Binding-site contacts:
Ligand atom C25 contacts residue PHE48 of chain 1.A at 3.5 Å (hydrophobic).
Ligand atom N26 contacts residue PHE48 of chain 1.A at 3.5 Å.
Ligand atom C09 contacts residue VAL69 of chain 1.A at 3.9 Å (hydrophobic).
Ligand atom N08 contacts residue VAL69 of chain 1.A at 3.6 Å.
Ligand atom C23 contacts residue LEU184 of chain 1.A at 3.9 Å (hydrophobic).
Ligand atom C24 contacts residue GLN45 of chain 1.A at 3.7 Å.
Ligand atom N12 contacts residue PHE134 of chain 1.A at 3.6 Å.
Ligand atom C20 contacts residue ILE51 of chain 1.A at 3.6 Å (hydrophobic).
Ligand atom N12 contacts residue ILE43 of chain 1.A at 3.7 Å.
Ligand atom N26 contacts residue ILE51 of chain 1.A at 3.7 Å.
Ligand atom N26 contacts residue GLN45 of chain 1.A at 3.0 Å (h-bond).
Ligand atom C09 contacts residue ASP132 of chain 1.A at 3.9 Å.
Ligand atom C11 contacts residue ILE43 of chain 1.A at 3.8 Å (hydrophobic).
Ligand atom C15 contacts residue ILE43 of chain 1.A at 3.2 Å (hydrophobic).
Ligand atom C07 contacts residue PHE134 of chain 1.A at 3.7 Å (hydrophobic).
Ligand atom C03 contacts residue TYR87 of chain 1.A at 3.5 Å (hydrophobic).
Ligand atom C02 contacts residue MET131 of chain 1.A at 3.9 Å (hydrophobic).
Ligand atom C25 contacts residue GLN45 of chain 1.A at 3.5 Å.
Ligand atom N04 contacts residue MET131 of chain 1.A at 4.0 Å.
Ligand atom N04 contacts residue VAL196 of chain 1.A at 3.8 Å.
Ligand atom N13 contacts residue ARG133 of chain 1.A at 3.7 Å.
Ligand atom C02 contacts residue ASP132 of chain 1.A at 3.4 Å.
Ligand atom N04 contacts residue TYR87 of chain 1.A at 3.9 Å.
Ligand atom N26 contacts residue GLY44 of chain 1.A at 3.5 Å.
Ligand atom N12 contacts residue VAL69 of chain 1.A at 3.9 Å.
Ligand atom N08 contacts residue ASP132 of chain 1.A at 3.0 Å (salt-bridge).
Ligand atom C09 contacts residue PHE134 of chain 1.A at 3.8 Å (hydrophobic).
Ligand atom N13 contacts residue PHE134 of chain 1.A at 2.9 Å (h-bond).
Ligand atom C02 contacts residue PHE134 of chain 1.A at 3.5 Å (hydrophobic).
Ligand atom C14 contacts residue ILE43 of chain 1.A at 3.6 Å (hydrophobic).
Ligand atom N13 contacts residue VAL69 of chain 1.A at 3.6 Å.
Ligand atom C24 contacts residue PHE48 of chain 1.A at 3.9 Å (hydrophobic).
Ligand atom C10 contacts residue LEU184 of chain 1.A at 4.0 Å (hydrophobic).
Ligand atom C23 contacts residue VAL196 of chain 1.A at 3.9 Å (hydrophobic).
Ligand atom C03 contacts residue MET131 of chain 1.A at 3.5 Å (hydrophobic).
Ligand atom C07 contacts residue VAL69 of chain 1.A at 3.9 Å (hydrophobic).
Ligand atom C07 contacts residue ASP132 of chain 1.A at 3.5 Å.
Ligand atom C05 contacts residue VAL196 of chain 1.A at 3.9 Å (hydrophobic).
Ligand atom N08 contacts residue PHE134 of chain 1.A at 3.4 Å.
Ligand atom C19 contacts residue ILE51 of chain 1.A at 3.6 Å (hydrophobic).

The protein below binds the small molecule below.
Small molecule (SMILES): N#CCc1ccc(Nc2nccc(Nc3cc(C4CC4)[nH]n3)n2)cc1

Sequence of chain 1.A:
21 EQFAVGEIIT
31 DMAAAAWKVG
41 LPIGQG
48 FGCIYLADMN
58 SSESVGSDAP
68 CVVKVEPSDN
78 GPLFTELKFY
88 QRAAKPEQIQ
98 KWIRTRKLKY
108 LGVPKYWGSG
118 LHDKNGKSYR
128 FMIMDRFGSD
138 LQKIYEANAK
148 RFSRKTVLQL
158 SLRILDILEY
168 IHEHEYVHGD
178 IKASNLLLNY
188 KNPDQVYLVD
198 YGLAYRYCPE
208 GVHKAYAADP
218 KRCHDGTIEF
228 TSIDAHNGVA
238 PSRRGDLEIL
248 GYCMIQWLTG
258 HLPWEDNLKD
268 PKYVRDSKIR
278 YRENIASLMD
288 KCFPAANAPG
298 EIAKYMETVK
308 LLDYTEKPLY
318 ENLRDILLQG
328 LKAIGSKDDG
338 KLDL